Binding-site contacts:
Ligand atom C2 contacts residue ASN156 of chain 26.F at 2.3 Å.
Ligand atom C5 contacts residue ASN156 of chain 26.F at 3.7 Å.
Ligand atom O4 contacts residue GLU127 of chain 26.F at 3.1 Å (salt-bridge).
Ligand atom C1 contacts residue GLY126 of chain 26.F at 3.4 Å.
Ligand atom C4 contacts residue ASN156 of chain 26.F at 4.2 Å.
Ligand atom C6 contacts residue LYS128 of chain 26.F at 4.3 Å.
Ligand atom C8 contacts residue ASN156 of chain 26.F at 4.2 Å.
Ligand atom C5 contacts residue GLY126 of chain 26.F at 4.0 Å.
Ligand atom C5 contacts residue GLU127 of chain 26.F at 3.6 Å.
Ligand atom C3 contacts residue ASN156 of chain 26.F at 3.6 Å.
Ligand atom O5 contacts residue ASN156 of chain 26.F at 2.5 Å (h-bond).
Ligand atom C6 contacts residue GLU127 of chain 26.F at 3.8 Å.
Ligand atom C8 contacts residue PRO179 of chain 26.F at 4.4 Å (hydrophobic).
Ligand atom O5 contacts residue GLY126 of chain 26.F at 3.7 Å.
Ligand atom O7 contacts residue ASN156 of chain 26.F at 3.2 Å (h-bond).
Ligand atom C1 contacts residue ASN156 of chain 26.F at 1.4 Å.
Ligand atom C7 contacts residue ASN156 of chain 26.F at 3.3 Å.
Ligand atom C3 contacts residue GLU127 of chain 26.F at 3.6 Å.
Ligand atom O3 contacts residue GLU127 of chain 26.F at 4.2 Å.
Ligand atom N2 contacts residue ASN156 of chain 26.F at 2.5 Å (h-bond).
Ligand atom C4 contacts residue GLU127 of chain 26.F at 3.6 Å.

A protein and the small-molecule ligand that binds it are described below.
Small molecule (SMILES): CC(=O)N[C@@H]1[C@@H](O)[C@H](O)[C@@H](CO)O[C@H]1O

Sequence of chain 26.F:
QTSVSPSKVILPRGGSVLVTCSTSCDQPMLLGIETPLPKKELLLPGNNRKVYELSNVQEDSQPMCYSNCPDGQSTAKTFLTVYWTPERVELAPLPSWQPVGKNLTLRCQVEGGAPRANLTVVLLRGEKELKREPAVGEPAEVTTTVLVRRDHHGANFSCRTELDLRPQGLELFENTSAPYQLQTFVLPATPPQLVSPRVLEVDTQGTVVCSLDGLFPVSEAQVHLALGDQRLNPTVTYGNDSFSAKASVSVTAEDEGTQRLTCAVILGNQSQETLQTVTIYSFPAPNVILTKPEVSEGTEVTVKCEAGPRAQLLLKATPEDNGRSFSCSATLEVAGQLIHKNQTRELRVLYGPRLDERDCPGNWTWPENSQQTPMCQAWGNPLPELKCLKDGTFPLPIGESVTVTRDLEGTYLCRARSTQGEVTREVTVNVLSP